Sequence of chain 1.C:
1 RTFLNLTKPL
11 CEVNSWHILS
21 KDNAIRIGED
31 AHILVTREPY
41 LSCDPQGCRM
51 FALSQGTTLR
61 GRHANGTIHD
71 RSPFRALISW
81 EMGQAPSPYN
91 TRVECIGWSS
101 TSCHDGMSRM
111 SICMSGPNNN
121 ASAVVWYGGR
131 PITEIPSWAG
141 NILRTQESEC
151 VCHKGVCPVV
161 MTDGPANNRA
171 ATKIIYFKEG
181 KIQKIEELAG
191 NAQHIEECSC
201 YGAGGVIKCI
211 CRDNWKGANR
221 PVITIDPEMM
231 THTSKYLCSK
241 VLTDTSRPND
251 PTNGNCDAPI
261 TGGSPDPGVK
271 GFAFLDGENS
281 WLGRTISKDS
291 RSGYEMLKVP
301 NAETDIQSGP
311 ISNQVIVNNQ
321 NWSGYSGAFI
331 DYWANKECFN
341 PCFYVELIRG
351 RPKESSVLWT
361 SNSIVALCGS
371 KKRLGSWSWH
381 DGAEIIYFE

Sequence of chain 1.D:
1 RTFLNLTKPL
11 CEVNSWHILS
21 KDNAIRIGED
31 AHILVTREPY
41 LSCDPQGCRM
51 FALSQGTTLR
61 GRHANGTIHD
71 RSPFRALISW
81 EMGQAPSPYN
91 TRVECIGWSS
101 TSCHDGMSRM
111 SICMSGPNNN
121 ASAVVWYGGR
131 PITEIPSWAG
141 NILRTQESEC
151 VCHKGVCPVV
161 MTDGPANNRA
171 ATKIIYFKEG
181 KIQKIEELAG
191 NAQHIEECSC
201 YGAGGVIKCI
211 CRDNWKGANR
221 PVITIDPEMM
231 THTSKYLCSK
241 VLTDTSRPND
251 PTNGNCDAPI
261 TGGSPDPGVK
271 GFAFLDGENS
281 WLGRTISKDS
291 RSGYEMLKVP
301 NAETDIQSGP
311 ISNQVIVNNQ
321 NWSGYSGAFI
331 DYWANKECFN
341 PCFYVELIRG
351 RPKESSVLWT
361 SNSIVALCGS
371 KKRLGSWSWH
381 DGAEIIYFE

Binding-site contacts:
Ligand atom C7 contacts residue LEU358 of chain 1.C at 4.2 Å (hydrophobic).
Ligand atom C1 contacts residue TYR387 of chain 1.D at 4.2 Å (hydrophobic).
Ligand atom C8 contacts residue LEU358 of chain 1.C at 3.6 Å (hydrophobic).
Ligand atom C2 contacts residue TYR387 of chain 1.D at 4.2 Å (hydrophobic).
Ligand atom O7 contacts residue ASN65 of chain 1.C at 3.5 Å (h-bond).
Ligand atom C3 contacts residue ASN65 of chain 1.C at 4.4 Å.
Ligand atom C2 contacts residue ASN65 of chain 1.C at 3.0 Å.
Ligand atom O5 contacts residue TYR387 of chain 1.D at 4.4 Å.
Ligand atom N2 contacts residue LEU358 of chain 1.C at 4.4 Å.
Ligand atom C5 contacts residue ASN65 of chain 1.C at 4.2 Å.
Ligand atom N2 contacts residue ASN65 of chain 1.C at 3.4 Å (h-bond).
Ligand atom O7 contacts residue TYR387 of chain 1.D at 3.5 Å.
Ligand atom C1 contacts residue ASN65 of chain 1.C at 2.2 Å.
Ligand atom O5 contacts residue ASN65 of chain 1.C at 2.9 Å (h-bond).
Ligand atom C7 contacts residue ASN65 of chain 1.C at 3.6 Å.

The protein below binds the small molecule below.
Small molecule (SMILES): CC(=O)N[C@@H]1[C@@H](O)[C@H](O)[C@@H](CO)O[C@H]1O